A protein and the small-molecule ligand that binds it are described below.
Small molecule (SMILES): CCN1/C(=C/C(C)=O)Sc2ccc(OC)cc21

Sequence of chain 1.B:
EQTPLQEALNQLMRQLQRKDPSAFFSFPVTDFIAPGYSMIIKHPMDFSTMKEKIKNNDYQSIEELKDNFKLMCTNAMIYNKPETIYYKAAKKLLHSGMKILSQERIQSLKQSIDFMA

Binding-site contacts:
Ligand atom C8 contacts residue ILE37 of chain 1.B at 3.4 Å (hydrophobic).
Ligand atom C9 contacts residue ILE37 of chain 1.B at 4.0 Å (hydrophobic).
Ligand atom C15 contacts residue VAL33 of chain 1.B at 3.6 Å (hydrophobic).
Ligand atom S5 contacts residue TYR90 of chain 1.B at 3.9 Å.
Ligand atom N3 contacts residue TYR90 of chain 1.B at 3.4 Å.
Ligand atom O10 contacts residue ILE37 of chain 1.B at 4.0 Å.
Ligand atom C9 contacts residue TYR90 of chain 1.B at 3.5 Å (hydrophobic).
Ligand atom C2 contacts residue PHE28 of chain 1.B at 4.1 Å (hydrophobic).
Ligand atom C16 contacts residue ALA80 of chain 1.B at 3.9 Å (hydrophobic).
Ligand atom C6 contacts residue ASN84 of chain 1.B at 4.1 Å.
Ligand atom C12 contacts residue ILE37 of chain 1.B at 3.6 Å (hydrophobic).
Ligand atom C16 contacts residue PHE28 of chain 1.B at 3.6 Å (hydrophobic).
Ligand atom C16 contacts residue PHE29 of chain 1.B at 3.4 Å (hydrophobic).
Ligand atom C15 contacts residue PHE28 of chain 1.B at 4.1 Å (hydrophobic).
Ligand atom C8 contacts residue TYR90 of chain 1.B at 3.9 Å (hydrophobic).
Ligand atom C4 contacts residue TYR90 of chain 1.B at 3.7 Å (hydrophobic).
Ligand atom C1 contacts residue PHE28 of chain 1.B at 3.6 Å (hydrophobic).
Ligand atom C1 contacts residue ILE37 of chain 1.B at 4.0 Å (hydrophobic).
Ligand atom C12 contacts residue TYR90 of chain 1.B at 3.4 Å (hydrophobic).
Ligand atom C15 contacts residue ASN84 of chain 1.B at 4.1 Å.
Ligand atom C7 contacts residue ILE37 of chain 1.B at 4.1 Å (hydrophobic).
Ligand atom C4 contacts residue VAL33 of chain 1.B at 3.9 Å (hydrophobic).
Ligand atom C11 contacts residue TYR90 of chain 1.B at 3.6 Å (hydrophobic).
Ligand atom C14 contacts residue PHE28 of chain 1.B at 3.5 Å (hydrophobic).
Ligand atom C16 contacts residue VAL33 of chain 1.B at 4.1 Å (hydrophobic).
Ligand atom S5 contacts residue ASN84 of chain 1.B at 3.4 Å (h-bond).
Ligand atom S5 contacts residue VAL33 of chain 1.B at 4.2 Å.
Ligand atom C2 contacts residue TYR90 of chain 1.B at 3.5 Å (hydrophobic).
Ligand atom C6 contacts residue TYR90 of chain 1.B at 3.7 Å (hydrophobic).
Ligand atom C7 contacts residue TYR90 of chain 1.B at 3.8 Å (hydrophobic).
Ligand atom C14 contacts residue TYR90 of chain 1.B at 4.1 Å (hydrophobic).
Ligand atom C13 contacts residue ILE37 of chain 1.B at 3.9 Å (hydrophobic).
Ligand atom C13 contacts residue TYR90 of chain 1.B at 3.5 Å (hydrophobic).
Ligand atom O17 contacts residue VAL33 of chain 1.B at 3.8 Å.
Ligand atom C14 contacts residue VAL33 of chain 1.B at 3.7 Å (hydrophobic).
Ligand atom C7 contacts residue ALA38 of chain 1.B at 4.0 Å (hydrophobic).
Ligand atom O17 contacts residue ASN84 of chain 1.B at 3.0 Å (h-bond).
Ligand atom O10 contacts residue TYR90 of chain 1.B at 3.7 Å.
Ligand atom O17 contacts residue ALA80 of chain 1.B at 3.9 Å.
Ligand atom C7 contacts residue ASN84 of chain 1.B at 4.1 Å.